Sequence of chain 2.A:
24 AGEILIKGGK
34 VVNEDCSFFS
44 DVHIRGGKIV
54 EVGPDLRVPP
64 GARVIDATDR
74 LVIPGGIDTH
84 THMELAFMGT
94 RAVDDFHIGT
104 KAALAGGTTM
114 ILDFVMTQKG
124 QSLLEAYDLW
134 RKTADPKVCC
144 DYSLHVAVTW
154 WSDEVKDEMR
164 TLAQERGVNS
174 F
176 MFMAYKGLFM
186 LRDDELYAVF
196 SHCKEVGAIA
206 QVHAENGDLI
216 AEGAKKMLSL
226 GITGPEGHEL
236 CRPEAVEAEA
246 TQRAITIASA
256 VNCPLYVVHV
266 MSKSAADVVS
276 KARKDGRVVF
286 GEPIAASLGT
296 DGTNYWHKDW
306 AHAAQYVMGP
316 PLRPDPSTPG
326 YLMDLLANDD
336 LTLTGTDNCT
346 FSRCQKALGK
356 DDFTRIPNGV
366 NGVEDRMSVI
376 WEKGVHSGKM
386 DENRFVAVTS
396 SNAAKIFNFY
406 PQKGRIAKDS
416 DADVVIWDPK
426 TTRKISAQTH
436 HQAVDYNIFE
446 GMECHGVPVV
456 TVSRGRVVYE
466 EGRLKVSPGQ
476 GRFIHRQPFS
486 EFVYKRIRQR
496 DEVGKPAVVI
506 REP

Binding-site contacts:
Ligand atom C2 contacts residue ASP342 of chain 2.A at 4.0 Å.
Ligand atom O42 contacts residue ZN1 of chain 2.B at 2.1 Å.
Ligand atom O2 contacts residue MET313 of chain 2.A at 3.1 Å.
Ligand atom O42 contacts residue HIS264 of chain 2.A at 3.5 Å (h-bond).
Ligand atom O41 contacts residue KCX175 of chain 2.A at 3.6 Å (h-bond).
Ligand atom O42 contacts residue KCX175 of chain 2.A at 2.7 Å (h-bond).
Ligand atom O2 contacts residue GLY364 of chain 2.A at 3.8 Å.
Ligand atom C2 contacts residue ASN363 of chain 2.A at 3.8 Å.
Ligand atom C4 contacts residue TYR180 of chain 2.A at 3.6 Å (hydrophobic).
Ligand atom O41 contacts residue HIS208 of chain 2.A at 3.3 Å (h-bond).
Ligand atom C5 contacts residue ZN1 of chain 2.B at 3.7 Å.
Ligand atom O41 contacts residue GLY314 of chain 2.A at 4.0 Å.
Ligand atom C2 contacts residue TYR180 of chain 2.A at 3.5 Å (hydrophobic).
Ligand atom C6 contacts residue PHE90 of chain 2.A at 4.0 Å (hydrophobic).
Ligand atom C6 contacts residue CYS344 of chain 2.A at 4.0 Å (hydrophobic).
Ligand atom N3 contacts residue GLY314 of chain 2.A at 2.9 Å (h-bond).
Ligand atom C4 contacts residue ZN1 of chain 2.C at 2.6 Å.
Ligand atom N1 contacts residue ASN363 of chain 2.A at 3.1 Å (h-bond).
Ligand atom O41 contacts residue ZN1 of chain 2.C at 2.3 Å.
Ligand atom N1 contacts residue TYR180 of chain 2.A at 4.0 Å.
Ligand atom O42 contacts residue ASP342 of chain 2.A at 3.1 Å (salt-bridge).
Ligand atom O42 contacts residue HIS83 of chain 2.A at 3.9 Å.
Ligand atom N3 contacts residue TYR180 of chain 2.A at 3.0 Å (h-bond).
Ligand atom C6 contacts residue ASN363 of chain 2.A at 3.9 Å.
Ligand atom N3 contacts residue ASP342 of chain 2.A at 3.8 Å.
Ligand atom C4 contacts residue ASP342 of chain 2.A at 3.9 Å.
Ligand atom C5 contacts residue HIS85 of chain 2.A at 3.7 Å.
Ligand atom O2 contacts residue ASN363 of chain 2.A at 3.2 Å.
Ligand atom C4 contacts residue ZN1 of chain 2.B at 3.0 Å.
Ligand atom C7 contacts residue TYR180 of chain 2.A at 4.0 Å (hydrophobic).
Ligand atom C2 contacts residue GLY314 of chain 2.A at 3.6 Å.
Ligand atom N3 contacts residue ZN1 of chain 2.C at 3.8 Å.
Ligand atom O42 contacts residue HIS85 of chain 2.A at 3.5 Å (h-bond).
Ligand atom O41 contacts residue ZN1 of chain 2.B at 4.0 Å.
Ligand atom O42 contacts residue ZN1 of chain 2.C at 2.1 Å.
Ligand atom C5 contacts residue TYR180 of chain 2.A at 3.8 Å (hydrophobic).
Ligand atom C4 contacts residue KCX175 of chain 2.A at 3.4 Å.
Ligand atom O2 contacts residue GLY314 of chain 2.A at 2.7 Å (h-bond).
Ligand atom C4 contacts residue HIS85 of chain 2.A at 3.9 Å.
Ligand atom O41 contacts residue TYR180 of chain 2.A at 2.7 Å (h-bond).

A small-molecule ligand and the protein it binds are described below.
Small molecule (SMILES): C[C@@H](CNC(N)=O)C(=O)O